Sequence of chain 1.B:
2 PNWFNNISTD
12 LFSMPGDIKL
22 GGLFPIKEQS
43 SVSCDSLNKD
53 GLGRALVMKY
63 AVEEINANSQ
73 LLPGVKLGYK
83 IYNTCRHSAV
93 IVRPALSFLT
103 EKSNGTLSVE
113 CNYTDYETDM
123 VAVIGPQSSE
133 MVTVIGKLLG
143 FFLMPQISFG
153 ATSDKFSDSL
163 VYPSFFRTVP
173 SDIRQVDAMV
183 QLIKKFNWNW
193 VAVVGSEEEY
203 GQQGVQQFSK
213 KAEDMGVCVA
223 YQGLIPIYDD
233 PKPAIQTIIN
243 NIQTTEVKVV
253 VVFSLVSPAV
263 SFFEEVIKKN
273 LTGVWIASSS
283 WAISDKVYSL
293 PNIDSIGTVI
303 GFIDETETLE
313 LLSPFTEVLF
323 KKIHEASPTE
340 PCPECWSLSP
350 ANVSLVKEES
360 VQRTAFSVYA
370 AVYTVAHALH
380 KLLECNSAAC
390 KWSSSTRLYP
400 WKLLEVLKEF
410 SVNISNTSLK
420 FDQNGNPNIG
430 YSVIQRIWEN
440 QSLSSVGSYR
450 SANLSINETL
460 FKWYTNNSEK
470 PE

This protein binds this small molecule.
Small molecule (SMILES): NC(=[NH2+])NCCC[C@H](N)C(=O)O

Binding-site contacts:
Ligand atom C contacts residue SER130 of chain 1.B at 4.0 Å.
Ligand atom CB contacts residue ALA153 of chain 1.B at 4.2 Å (hydrophobic).
Ligand atom NE contacts residue GLN129 of chain 1.B at 3.5 Å (h-bond).
Ligand atom OXT contacts residue SER131 of chain 1.B at 3.0 Å (h-bond).
Ligand atom C contacts residue ALA153 of chain 1.B at 4.2 Å (hydrophobic).
Ligand atom CZ contacts residue LEU257 of chain 1.B at 3.7 Å (hydrophobic).
Ligand atom C contacts residue THR154 of chain 1.B at 4.2 Å.
Ligand atom O contacts residue SER131 of chain 1.B at 2.8 Å (h-bond).
Ligand atom CB contacts residue GLY152 of chain 1.B at 3.0 Å.
Ligand atom CG contacts residue GLN129 of chain 1.B at 3.2 Å.
Ligand atom CB contacts residue GLN129 of chain 1.B at 3.2 Å.
Ligand atom NH2 contacts residue ARG88 of chain 1.B at 3.7 Å.
Ligand atom N contacts residue THR154 of chain 1.B at 2.9 Å (h-bond).
Ligand atom CA contacts residue GLY152 of chain 1.B at 3.9 Å.
Ligand atom C contacts residue GLN129 of chain 1.B at 4.3 Å.
Ligand atom NE contacts residue LEU257 of chain 1.B at 3.7 Å.
Ligand atom O contacts residue ALA153 of chain 1.B at 3.7 Å.
Ligand atom CD contacts residue SER282 of chain 1.B at 4.2 Å.
Ligand atom CG contacts residue SER130 of chain 1.B at 4.2 Å.
Ligand atom CA contacts residue THR154 of chain 1.B at 4.1 Å.
Ligand atom NH1 contacts residue SER130 of chain 1.B at 3.2 Å.
Ligand atom O contacts residue THR154 of chain 1.B at 3.3 Å (h-bond).
Ligand atom OXT contacts residue LEU257 of chain 1.B at 4.1 Å.
Ligand atom C contacts residue SER131 of chain 1.B at 3.5 Å.
Ligand atom O contacts residue TYR202 of chain 1.B at 3.3 Å.
Ligand atom N contacts residue GLY152 of chain 1.B at 3.7 Å.
Ligand atom OXT contacts residue SER130 of chain 1.B at 3.3 Å.
Ligand atom O contacts residue SER155 of chain 1.B at 4.3 Å.
Ligand atom N contacts residue TYR202 of chain 1.B at 3.0 Å.
Ligand atom CG contacts residue GLY152 of chain 1.B at 4.2 Å.
Ligand atom NH1 contacts residue ARG88 of chain 1.B at 3.8 Å.
Ligand atom OXT contacts residue TYR202 of chain 1.B at 3.8 Å.
Ligand atom CZ contacts residue ARG88 of chain 1.B at 4.2 Å.
Ligand atom OXT contacts residue GLN129 of chain 1.B at 4.3 Å.
Ligand atom CD contacts residue LEU257 of chain 1.B at 3.6 Å (hydrophobic).
Ligand atom CA contacts residue TYR202 of chain 1.B at 3.8 Å (hydrophobic).
Ligand atom NH1 contacts residue LEU257 of chain 1.B at 3.4 Å.
Ligand atom NH2 contacts residue GLN129 of chain 1.B at 3.5 Å (h-bond).
Ligand atom C contacts residue TYR202 of chain 1.B at 3.5 Å (hydrophobic).
Ligand atom CZ contacts residue GLN129 of chain 1.B at 3.6 Å.